Sequence of chain 1.B:
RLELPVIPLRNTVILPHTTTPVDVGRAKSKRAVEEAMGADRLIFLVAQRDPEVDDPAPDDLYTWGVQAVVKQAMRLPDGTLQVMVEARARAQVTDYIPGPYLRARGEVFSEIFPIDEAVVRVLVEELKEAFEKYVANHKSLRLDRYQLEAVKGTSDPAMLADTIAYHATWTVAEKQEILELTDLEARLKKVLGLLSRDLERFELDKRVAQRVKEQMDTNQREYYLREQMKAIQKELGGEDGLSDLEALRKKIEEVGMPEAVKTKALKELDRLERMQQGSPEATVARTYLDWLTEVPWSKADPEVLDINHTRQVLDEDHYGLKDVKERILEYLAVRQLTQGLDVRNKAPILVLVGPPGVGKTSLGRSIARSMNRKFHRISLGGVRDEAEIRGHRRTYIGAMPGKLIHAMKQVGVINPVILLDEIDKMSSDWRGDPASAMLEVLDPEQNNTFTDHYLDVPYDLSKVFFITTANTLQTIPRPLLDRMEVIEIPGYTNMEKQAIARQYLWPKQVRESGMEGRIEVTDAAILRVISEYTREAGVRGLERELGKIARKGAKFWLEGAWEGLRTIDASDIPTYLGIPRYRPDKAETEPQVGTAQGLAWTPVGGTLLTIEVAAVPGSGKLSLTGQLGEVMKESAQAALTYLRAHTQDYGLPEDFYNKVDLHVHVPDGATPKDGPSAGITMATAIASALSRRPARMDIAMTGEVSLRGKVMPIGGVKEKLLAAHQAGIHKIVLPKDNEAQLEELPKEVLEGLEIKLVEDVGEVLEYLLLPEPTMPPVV

A small-molecule ligand and the protein it binds are described below.
Small molecule (SMILES): Nc1ncnc2c1ncn2[C@@H]1O[C@H](COP(=O)(O)OP(=O)(O)OP(O)(O)=S)[C@@H](O)[C@H]1O

Binding-site contacts:
Ligand atom O2A contacts residue GLY360 of chain 1.A at 3.3 Å.
Ligand atom O3B contacts residue PRO357 of chain 1.A at 2.9 Å (h-bond).
Ligand atom O1B contacts residue THR362 of chain 1.A at 2.6 Å (h-bond).
Ligand atom C5' contacts residue ARG541 of chain 1.A at 3.6 Å.
Ligand atom S1G contacts residue ARG484 of chain 1.B at 3.5 Å (salt-bridge).
Ligand atom PB contacts residue PRO357 of chain 1.A at 3.8 Å.
Ligand atom O4' contacts residue VAL540 of chain 1.A at 3.4 Å.
Ligand atom O3G contacts residue PRO357 of chain 1.A at 3.0 Å (h-bond).
Ligand atom N7 contacts residue TYR493 of chain 1.A at 3.3 Å (h-bond).
Ligand atom N6 contacts residue TYR320 of chain 1.A at 3.0 Å (h-bond).
Ligand atom O2G contacts residue PRO357 of chain 1.A at 3.5 Å (h-bond).
Ligand atom C8 contacts residue GLY360 of chain 1.A at 3.2 Å.
Ligand atom O2B contacts residue PRO357 of chain 1.A at 3.5 Å (h-bond).
Ligand atom PG contacts residue PRO357 of chain 1.A at 3.3 Å.
Ligand atom N1 contacts residue TYR320 of chain 1.A at 3.4 Å (h-bond).
Ligand atom O2G contacts residue ASN472 of chain 1.A at 3.6 Å.
Ligand atom O3A contacts residue VAL359 of chain 1.A at 3.0 Å (h-bond).
Ligand atom O5' contacts residue GLY360 of chain 1.A at 3.4 Å.
Ligand atom S1G contacts residue THR362 of chain 1.A at 3.7 Å.
Ligand atom O2A contacts residue THR362 of chain 1.A at 2.9 Å (h-bond).
Ligand atom O1A contacts residue ARG541 of chain 1.A at 3.3 Å (salt-bridge).
Ligand atom O2B contacts residue LYS361 of chain 1.A at 3.0 Å (salt-bridge).
Ligand atom O3A contacts residue ARG541 of chain 1.A at 3.7 Å.
Ligand atom N1 contacts residue HIS319 of chain 1.A at 3.6 Å.
Ligand atom O2A contacts residue LYS361 of chain 1.A at 3.0 Å (salt-bridge).
Ligand atom O1B contacts residue LYS361 of chain 1.A at 3.7 Å.
Ligand atom O3A contacts residue GLY358 of chain 1.A at 3.7 Å.
Ligand atom C8 contacts residue VAL540 of chain 1.A at 3.5 Å (hydrophobic).
Ligand atom N6 contacts residue ILE501 of chain 1.A at 3.5 Å.
Ligand atom PA contacts residue GLY360 of chain 1.A at 3.7 Å.
Ligand atom PB contacts residue VAL359 of chain 1.A at 3.2 Å.
Ligand atom N6 contacts residue TYR493 of chain 1.A at 3.3 Å (h-bond).
Ligand atom O2A contacts residue SER363 of chain 1.A at 3.4 Å (h-bond).
Ligand atom C5' contacts residue GLY358 of chain 1.A at 3.7 Å.
Ligand atom O3G contacts residue ARG484 of chain 1.B at 3.2 Å (salt-bridge).
Ligand atom N7 contacts residue GLY360 of chain 1.A at 3.4 Å (h-bond).
Ligand atom O3B contacts residue ARG541 of chain 1.A at 3.1 Å (salt-bridge).
Ligand atom O3A contacts residue GLY360 of chain 1.A at 3.6 Å.
Ligand atom O2B contacts residue VAL359 of chain 1.A at 2.3 Å (h-bond).
Ligand atom O2G contacts residue LYS361 of chain 1.A at 2.8 Å (salt-bridge).

Sequence of chain 1.A:
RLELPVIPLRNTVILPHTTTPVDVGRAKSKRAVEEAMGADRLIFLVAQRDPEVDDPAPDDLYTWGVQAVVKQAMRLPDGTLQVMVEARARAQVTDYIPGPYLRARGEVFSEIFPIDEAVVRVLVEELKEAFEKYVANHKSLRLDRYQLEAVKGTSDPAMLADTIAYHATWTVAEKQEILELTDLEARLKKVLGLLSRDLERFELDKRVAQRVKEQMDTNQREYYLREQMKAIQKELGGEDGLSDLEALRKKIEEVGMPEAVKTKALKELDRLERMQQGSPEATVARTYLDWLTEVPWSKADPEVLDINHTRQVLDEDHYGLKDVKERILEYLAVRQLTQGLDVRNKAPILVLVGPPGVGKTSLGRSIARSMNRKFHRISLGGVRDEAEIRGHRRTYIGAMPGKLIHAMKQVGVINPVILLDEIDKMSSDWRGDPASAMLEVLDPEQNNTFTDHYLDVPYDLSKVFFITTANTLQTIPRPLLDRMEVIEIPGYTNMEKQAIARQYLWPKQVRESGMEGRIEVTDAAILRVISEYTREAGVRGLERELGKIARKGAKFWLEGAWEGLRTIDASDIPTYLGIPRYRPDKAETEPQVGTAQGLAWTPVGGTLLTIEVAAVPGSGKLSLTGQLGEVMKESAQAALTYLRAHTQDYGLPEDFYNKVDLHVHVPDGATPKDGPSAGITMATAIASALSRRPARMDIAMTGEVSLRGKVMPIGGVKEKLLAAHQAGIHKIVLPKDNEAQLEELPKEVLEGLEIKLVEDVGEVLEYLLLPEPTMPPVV